The protein below binds the small molecule below.
Small molecule (SMILES): C=C1/C(=C\C=C2/CCC[C@]3(C)[C@@H]([C@H](C)CCCC(C)(C)N)CC[C@@H]23)C[C@@H](O)C[C@@H]1O

Sequence of chain 2.A:
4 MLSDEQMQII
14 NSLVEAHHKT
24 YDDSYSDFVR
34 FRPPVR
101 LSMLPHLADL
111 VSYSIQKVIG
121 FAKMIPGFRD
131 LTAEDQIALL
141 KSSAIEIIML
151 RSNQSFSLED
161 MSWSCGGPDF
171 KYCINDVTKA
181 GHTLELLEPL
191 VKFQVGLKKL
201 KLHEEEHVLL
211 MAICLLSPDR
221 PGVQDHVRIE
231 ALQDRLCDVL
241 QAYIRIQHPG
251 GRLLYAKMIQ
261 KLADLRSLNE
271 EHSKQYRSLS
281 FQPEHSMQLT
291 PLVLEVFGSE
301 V

Binding-site contacts:
Ligand atom C3 contacts residue VAL111 of chain 2.A at 4.0 Å (hydrophobic).
Ligand atom C22 contacts residue SER155 of chain 2.A at 3.6 Å.
Ligand atom C contacts residue LEU186 of chain 2.A at 3.7 Å (hydrophobic).
Ligand atom N contacts residue HIS182 of chain 2.A at 3.2 Å (h-bond).
Ligand atom C22 contacts residue CYS165 of chain 2.A at 4.0 Å (hydrophobic).
Ligand atom C25 contacts residue SER114 of chain 2.A at 4.0 Å.
Ligand atom C10 contacts residue VAL111 of chain 2.A at 3.7 Å (hydrophobic).
Ligand atom O1 contacts residue ARG151 of chain 2.A at 2.9 Å (salt-bridge).
Ligand atom C17 contacts residue VAL177 of chain 2.A at 3.5 Å (hydrophobic).
Ligand atom O contacts residue TYR24 of chain 2.A at 2.7 Å (h-bond).
Ligand atom O1 contacts residue SER114 of chain 2.A at 2.7 Å (h-bond).
Ligand atom O contacts residue SER155 of chain 2.A at 3.0 Å (h-bond).
Ligand atom C contacts residue HIS182 of chain 2.A at 3.8 Å.
Ligand atom C14 contacts residue TRP163 of chain 2.A at 3.7 Å (hydrophobic).
Ligand atom O contacts residue ARG151 of chain 2.A at 4.0 Å.
Ligand atom C19 contacts residue SER152 of chain 2.A at 3.7 Å.
Ligand atom C22 contacts residue TYR24 of chain 2.A at 3.4 Å (hydrophobic).
Ligand atom C12 contacts residue ILE148 of chain 2.A at 3.9 Å (hydrophobic).
Ligand atom C20 contacts residue SER152 of chain 2.A at 3.7 Å.
Ligand atom C24 contacts residue ARG151 of chain 2.A at 3.7 Å.
Ligand atom C4 contacts residue VAL111 of chain 2.A at 3.8 Å (hydrophobic).
Ligand atom C21 contacts residue CYS165 of chain 2.A at 3.4 Å (hydrophobic).
Ligand atom C3 contacts residue HIS182 of chain 2.A at 3.7 Å.
Ligand atom C26 contacts residue ILE148 of chain 2.A at 3.8 Å (hydrophobic).
Ligand atom C26 contacts residue SER114 of chain 2.A at 3.1 Å.
Ligand atom C23 contacts residue TYR24 of chain 2.A at 4.0 Å (hydrophobic).
Ligand atom C15 contacts residue TRP163 of chain 2.A at 3.6 Å (hydrophobic).
Ligand atom C25 contacts residue SER152 of chain 2.A at 3.7 Å.
Ligand atom C24 contacts residue SER152 of chain 2.A at 4.0 Å.
Ligand atom C19 contacts residue TRP163 of chain 2.A at 3.9 Å (hydrophobic).
Ligand atom C16 contacts residue VAL177 of chain 2.A at 4.0 Å (hydrophobic).
Ligand atom C7 contacts residue LEU107 of chain 2.A at 3.9 Å (hydrophobic).
Ligand atom C6 contacts residue LEU289 of chain 2.A at 3.9 Å (hydrophobic).
Ligand atom C24 contacts residue SER114 of chain 2.A at 3.7 Å.
Ligand atom C26 contacts residue LEU110 of chain 2.A at 3.9 Å (hydrophobic).
Ligand atom C8 contacts residue LEU190 of chain 2.A at 4.0 Å (hydrophobic).
Ligand atom C21 contacts residue SER155 of chain 2.A at 3.5 Å.
Ligand atom O contacts residue SER152 of chain 2.A at 3.2 Å.
Ligand atom C23 contacts residue ARG151 of chain 2.A at 4.0 Å.
Ligand atom C18 contacts residue SER152 of chain 2.A at 3.5 Å.